The small molecule below binds the protein below.
Small molecule (SMILES): N[C@@H](CCC(=O)O)C(=O)O

Sequence of chain 1.F:
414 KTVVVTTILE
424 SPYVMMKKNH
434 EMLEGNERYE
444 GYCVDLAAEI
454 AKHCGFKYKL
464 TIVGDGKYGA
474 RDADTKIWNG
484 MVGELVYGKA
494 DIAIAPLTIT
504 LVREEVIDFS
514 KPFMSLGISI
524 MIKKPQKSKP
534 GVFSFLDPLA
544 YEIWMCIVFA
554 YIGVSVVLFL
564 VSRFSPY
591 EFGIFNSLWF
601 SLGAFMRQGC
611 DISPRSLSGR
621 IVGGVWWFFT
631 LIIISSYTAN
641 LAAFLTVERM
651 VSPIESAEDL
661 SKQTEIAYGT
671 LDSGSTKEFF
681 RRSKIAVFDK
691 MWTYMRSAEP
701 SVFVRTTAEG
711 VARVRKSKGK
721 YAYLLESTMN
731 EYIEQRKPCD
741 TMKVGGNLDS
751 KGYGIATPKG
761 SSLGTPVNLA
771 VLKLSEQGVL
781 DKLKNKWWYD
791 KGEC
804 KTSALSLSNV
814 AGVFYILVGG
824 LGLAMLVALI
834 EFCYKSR

Binding-site contacts:
Ligand atom CA contacts residue TYR471 of chain 1.F at 4.1 Å (hydrophobic).
Ligand atom OE2 contacts residue LEU671 of chain 1.F at 3.9 Å.
Ligand atom CA contacts residue THR501 of chain 1.F at 3.3 Å.
Ligand atom OE1 contacts residue THR676 of chain 1.F at 2.6 Å (h-bond).
Ligand atom OXT contacts residue THR501 of chain 1.F at 3.7 Å.
Ligand atom OE1 contacts residue GLU726 of chain 1.F at 3.4 Å (salt-bridge).
Ligand atom CB contacts residue THR501 of chain 1.F at 4.4 Å.
Ligand atom OXT contacts residue LEU500 of chain 1.F at 3.2 Å.
Ligand atom CD contacts residue THR676 of chain 1.F at 3.7 Å.
Ligand atom N contacts residue TYR753 of chain 1.F at 4.3 Å.
Ligand atom N contacts residue PRO499 of chain 1.F at 2.7 Å (h-bond).
Ligand atom N contacts residue THR501 of chain 1.F at 3.6 Å (h-bond).
Ligand atom OE2 contacts residue GLU726 of chain 1.F at 3.3 Å (salt-bridge).
Ligand atom CG contacts residue THR676 of chain 1.F at 4.4 Å.
Ligand atom O contacts residue SER675 of chain 1.F at 2.4 Å (h-bond).
Ligand atom CG contacts residue SER675 of chain 1.F at 3.6 Å.
Ligand atom O contacts residue GLY674 of chain 1.F at 3.3 Å.
Ligand atom C contacts residue SER675 of chain 1.F at 3.6 Å.
Ligand atom C contacts residue THR501 of chain 1.F at 3.8 Å.
Ligand atom N contacts residue TYR471 of chain 1.F at 3.2 Å.
Ligand atom CA contacts residue PRO499 of chain 1.F at 4.0 Å (hydrophobic).
Ligand atom O contacts residue THR501 of chain 1.F at 4.1 Å.
Ligand atom C contacts residue LEU500 of chain 1.F at 4.3 Å (hydrophobic).
Ligand atom CA contacts residue SER675 of chain 1.F at 4.5 Å.
Ligand atom N contacts residue LEU500 of chain 1.F at 3.7 Å.
Ligand atom CD contacts residue GLU726 of chain 1.F at 3.3 Å.
Ligand atom CB contacts residue GLU726 of chain 1.F at 4.1 Å.
Ligand atom C contacts residue TYR471 of chain 1.F at 3.9 Å (hydrophobic).
Ligand atom CG contacts residue GLY674 of chain 1.F at 3.7 Å.
Ligand atom OXT contacts residue SER675 of chain 1.F at 4.3 Å.
Ligand atom CD contacts residue LEU671 of chain 1.F at 4.3 Å (hydrophobic).
Ligand atom CA contacts residue GLU726 of chain 1.F at 4.2 Å.
Ligand atom OXT contacts residue ARG506 of chain 1.F at 2.5 Å (salt-bridge).
Ligand atom CG contacts residue GLU726 of chain 1.F at 3.8 Å.
Ligand atom C contacts residue ARG506 of chain 1.F at 3.4 Å.
Ligand atom CB contacts residue TYR471 of chain 1.F at 3.8 Å (hydrophobic).
Ligand atom OXT contacts residue TYR471 of chain 1.F at 3.4 Å.
Ligand atom O contacts residue ARG506 of chain 1.F at 3.0 Å (salt-bridge).
Ligand atom OE1 contacts residue LEU671 of chain 1.F at 4.3 Å.
Ligand atom C contacts residue GLY674 of chain 1.F at 4.3 Å.